Sequence of chain 1.C:
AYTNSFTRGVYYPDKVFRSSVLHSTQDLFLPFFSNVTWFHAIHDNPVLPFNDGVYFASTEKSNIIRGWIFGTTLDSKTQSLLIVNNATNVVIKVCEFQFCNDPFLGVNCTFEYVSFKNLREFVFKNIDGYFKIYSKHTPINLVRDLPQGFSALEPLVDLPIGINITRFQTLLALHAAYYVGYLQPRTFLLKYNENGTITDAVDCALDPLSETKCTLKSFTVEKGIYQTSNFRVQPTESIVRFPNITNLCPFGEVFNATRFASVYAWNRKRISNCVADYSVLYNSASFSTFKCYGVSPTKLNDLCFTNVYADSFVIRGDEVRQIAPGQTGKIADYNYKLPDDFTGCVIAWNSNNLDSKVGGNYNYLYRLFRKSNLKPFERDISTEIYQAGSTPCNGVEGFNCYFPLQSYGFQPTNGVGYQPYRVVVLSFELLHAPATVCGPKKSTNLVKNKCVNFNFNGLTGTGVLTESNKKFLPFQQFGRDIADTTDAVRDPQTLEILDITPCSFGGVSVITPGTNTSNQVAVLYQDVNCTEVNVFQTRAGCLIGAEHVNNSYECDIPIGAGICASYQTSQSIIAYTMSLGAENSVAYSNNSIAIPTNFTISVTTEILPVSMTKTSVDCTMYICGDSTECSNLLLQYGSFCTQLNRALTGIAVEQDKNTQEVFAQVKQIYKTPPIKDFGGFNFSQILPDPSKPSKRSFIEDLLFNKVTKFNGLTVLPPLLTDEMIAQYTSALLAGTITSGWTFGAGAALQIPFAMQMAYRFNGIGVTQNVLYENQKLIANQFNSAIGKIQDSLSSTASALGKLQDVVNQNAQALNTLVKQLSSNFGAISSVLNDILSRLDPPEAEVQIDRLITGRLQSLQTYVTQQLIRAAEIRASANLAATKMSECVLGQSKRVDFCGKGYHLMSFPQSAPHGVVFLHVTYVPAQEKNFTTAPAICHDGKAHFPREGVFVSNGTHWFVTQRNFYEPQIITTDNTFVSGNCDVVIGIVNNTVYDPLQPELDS

Sequence of chain 1.B:
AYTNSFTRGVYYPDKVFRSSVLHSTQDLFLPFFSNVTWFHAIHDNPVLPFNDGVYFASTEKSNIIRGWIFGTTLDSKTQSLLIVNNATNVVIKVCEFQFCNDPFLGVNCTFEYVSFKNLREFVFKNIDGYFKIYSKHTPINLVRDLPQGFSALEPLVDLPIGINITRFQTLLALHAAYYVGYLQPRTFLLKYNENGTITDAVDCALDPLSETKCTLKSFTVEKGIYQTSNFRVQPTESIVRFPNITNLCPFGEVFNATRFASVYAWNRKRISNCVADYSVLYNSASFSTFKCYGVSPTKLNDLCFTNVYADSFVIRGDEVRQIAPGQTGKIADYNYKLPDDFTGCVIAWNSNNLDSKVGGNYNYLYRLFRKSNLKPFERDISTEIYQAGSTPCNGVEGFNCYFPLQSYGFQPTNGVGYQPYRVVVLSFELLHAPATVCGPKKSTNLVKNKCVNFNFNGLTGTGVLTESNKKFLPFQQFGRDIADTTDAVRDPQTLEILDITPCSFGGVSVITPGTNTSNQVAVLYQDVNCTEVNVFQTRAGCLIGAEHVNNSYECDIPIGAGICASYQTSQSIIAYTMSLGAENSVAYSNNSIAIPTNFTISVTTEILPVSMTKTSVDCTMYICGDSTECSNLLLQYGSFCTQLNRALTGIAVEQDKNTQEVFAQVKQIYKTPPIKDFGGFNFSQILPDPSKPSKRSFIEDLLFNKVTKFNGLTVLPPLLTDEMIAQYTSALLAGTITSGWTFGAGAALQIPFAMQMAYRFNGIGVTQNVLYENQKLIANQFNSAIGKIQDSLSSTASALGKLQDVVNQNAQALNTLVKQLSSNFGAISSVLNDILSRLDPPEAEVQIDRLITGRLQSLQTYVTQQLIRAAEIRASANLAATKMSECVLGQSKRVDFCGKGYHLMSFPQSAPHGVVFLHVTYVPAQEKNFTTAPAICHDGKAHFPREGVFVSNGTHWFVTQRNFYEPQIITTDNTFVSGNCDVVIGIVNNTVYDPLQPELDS

Binding-site contacts:
Ligand atom C2 contacts residue ASN709 of chain 1.B at 2.5 Å.
Ligand atom O5 contacts residue ASN709 of chain 1.B at 2.4 Å (h-bond).
Ligand atom O7 contacts residue ASN709 of chain 1.B at 3.0 Å (h-bond).
Ligand atom C3 contacts residue ASN709 of chain 1.B at 3.8 Å.
Ligand atom C8 contacts residue ASN709 of chain 1.B at 4.3 Å.
Ligand atom N2 contacts residue ASN709 of chain 1.B at 2.9 Å (h-bond).
Ligand atom C8 contacts residue GLY1131 of chain 1.B at 3.4 Å.
Ligand atom C7 contacts residue ASN709 of chain 1.B at 3.1 Å.
Ligand atom C5 contacts residue ASN709 of chain 1.B at 3.7 Å.
Ligand atom O6 contacts residue ASP796 of chain 1.C at 4.3 Å.
Ligand atom O5 contacts residue ASP796 of chain 1.C at 4.0 Å.
Ligand atom C8 contacts residue ILE1130 of chain 1.B at 3.8 Å (hydrophobic).
Ligand atom C4 contacts residue ASN709 of chain 1.B at 4.2 Å.
Ligand atom C1 contacts residue ASN709 of chain 1.B at 1.4 Å.

The protein below binds the small molecule below.
Small molecule (SMILES): CC(=O)N[C@@H]1[C@@H](O)[C@H](O)[C@@H](CO)O[C@H]1O